Sequence of chain 1.E:
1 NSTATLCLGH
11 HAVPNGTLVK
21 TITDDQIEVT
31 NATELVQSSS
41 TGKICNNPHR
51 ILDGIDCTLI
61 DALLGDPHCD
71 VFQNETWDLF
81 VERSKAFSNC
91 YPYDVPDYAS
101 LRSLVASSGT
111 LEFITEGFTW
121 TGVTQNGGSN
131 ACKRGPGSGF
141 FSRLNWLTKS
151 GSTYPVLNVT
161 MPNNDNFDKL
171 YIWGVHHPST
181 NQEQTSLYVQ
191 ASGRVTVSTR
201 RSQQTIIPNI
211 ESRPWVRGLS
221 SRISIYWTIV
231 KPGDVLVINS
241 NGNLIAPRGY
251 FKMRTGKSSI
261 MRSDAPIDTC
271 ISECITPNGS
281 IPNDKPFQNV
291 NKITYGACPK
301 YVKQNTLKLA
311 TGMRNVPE

Sequence of chain 1.G:
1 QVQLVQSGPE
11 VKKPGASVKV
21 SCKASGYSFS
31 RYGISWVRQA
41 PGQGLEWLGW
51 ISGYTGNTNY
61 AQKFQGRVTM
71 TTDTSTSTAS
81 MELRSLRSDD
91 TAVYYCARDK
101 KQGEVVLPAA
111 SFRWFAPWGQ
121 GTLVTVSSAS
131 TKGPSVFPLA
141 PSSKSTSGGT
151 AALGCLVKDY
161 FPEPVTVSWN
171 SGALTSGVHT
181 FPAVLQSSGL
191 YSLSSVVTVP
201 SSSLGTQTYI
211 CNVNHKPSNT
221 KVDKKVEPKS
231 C

Binding-site contacts:
Ligand atom O7 contacts residue GLN62 of chain 1.G at 4.2 Å.
Ligand atom C2 contacts residue ASN15 of chain 1.E at 2.4 Å.
Ligand atom C8 contacts residue ASN15 of chain 1.E at 4.4 Å.
Ligand atom N2 contacts residue ASN15 of chain 1.E at 2.9 Å (h-bond).
Ligand atom C5 contacts residue ASN15 of chain 1.E at 3.7 Å.
Ligand atom C7 contacts residue ASN15 of chain 1.E at 3.3 Å.
Ligand atom O7 contacts residue ASN15 of chain 1.E at 3.2 Å (h-bond).
Ligand atom C1 contacts residue ASN15 of chain 1.E at 1.4 Å.
Ligand atom C4 contacts residue ASN15 of chain 1.E at 4.2 Å.
Ligand atom C3 contacts residue ASN15 of chain 1.E at 3.7 Å.
Ligand atom O5 contacts residue ASN15 of chain 1.E at 2.4 Å (h-bond).

The small molecule below binds the protein below.
Small molecule (SMILES): CC(=O)N[C@@H]1[C@@H](O)[C@H](O)[C@@H](CO)O[C@H]1O